Sequence of chain 1.A:
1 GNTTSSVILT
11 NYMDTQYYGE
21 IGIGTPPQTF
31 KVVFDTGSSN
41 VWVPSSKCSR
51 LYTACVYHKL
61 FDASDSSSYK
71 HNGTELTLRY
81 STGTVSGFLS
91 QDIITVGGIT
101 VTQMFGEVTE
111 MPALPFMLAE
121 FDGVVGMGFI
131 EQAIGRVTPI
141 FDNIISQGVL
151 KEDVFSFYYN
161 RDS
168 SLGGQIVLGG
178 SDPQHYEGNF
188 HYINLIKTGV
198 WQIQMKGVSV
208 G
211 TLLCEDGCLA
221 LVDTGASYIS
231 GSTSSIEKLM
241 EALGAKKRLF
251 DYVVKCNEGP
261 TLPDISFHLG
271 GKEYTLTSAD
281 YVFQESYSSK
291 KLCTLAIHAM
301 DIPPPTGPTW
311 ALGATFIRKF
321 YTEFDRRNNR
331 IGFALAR

A protein and the small-molecule ligand that binds it are described below.
Small molecule (SMILES): CC(=O)N[C@@H]1[C@@H](O)[C@H](O)[C@@H](CO)O[C@H]1O

Binding-site contacts:
Ligand atom C1 contacts residue THR74 of chain 1.A at 3.7 Å.
Ligand atom C7 contacts residue ASN72 of chain 1.A at 3.6 Å.
Ligand atom C8 contacts residue HIS71 of chain 1.A at 4.2 Å.
Ligand atom O5 contacts residue ASN72 of chain 1.A at 2.8 Å (h-bond).
Ligand atom N2 contacts residue ASN72 of chain 1.A at 3.7 Å.
Ligand atom C1 contacts residue ASN72 of chain 1.A at 2.7 Å.
Ligand atom O7 contacts residue ASN72 of chain 1.A at 4.0 Å.
Ligand atom C8 contacts residue ASN72 of chain 1.A at 3.2 Å.
Ligand atom C2 contacts residue ASN72 of chain 1.A at 3.1 Å.
Ligand atom C3 contacts residue ASN72 of chain 1.A at 4.5 Å.
Ligand atom O7 contacts residue HIS71 of chain 1.A at 3.9 Å.
Ligand atom C5 contacts residue ASN72 of chain 1.A at 4.1 Å.